Sequence of chain 1.A:
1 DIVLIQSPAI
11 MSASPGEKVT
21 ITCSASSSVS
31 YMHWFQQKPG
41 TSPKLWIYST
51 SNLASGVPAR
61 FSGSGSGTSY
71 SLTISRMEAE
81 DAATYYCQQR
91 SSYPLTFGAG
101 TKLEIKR

Binding-site contacts:
Ligand atom C7 contacts residue ASN169 of chain 1.C at 2.9 Å.
Ligand atom C2 contacts residue ASN169 of chain 1.C at 2.6 Å.
Ligand atom C1 contacts residue SER92 of chain 1.A at 4.1 Å.
Ligand atom C4 contacts residue ASN169 of chain 1.C at 4.3 Å.
Ligand atom O5 contacts residue ASN166 of chain 1.C at 3.3 Å (h-bond).
Ligand atom C5 contacts residue SER92 of chain 1.A at 4.4 Å.
Ligand atom C6 contacts residue ASN166 of chain 1.C at 4.0 Å.
Ligand atom O5 contacts residue ASN168 of chain 1.C at 4.2 Å.
Ligand atom C3 contacts residue ASN169 of chain 1.C at 3.9 Å.
Ligand atom C1 contacts residue ASN169 of chain 1.C at 1.4 Å.
Ligand atom C1 contacts residue TYR93 of chain 1.A at 4.4 Å (hydrophobic).
Ligand atom C1 contacts residue ASN166 of chain 1.C at 4.0 Å.
Ligand atom C5 contacts residue ASN166 of chain 1.C at 4.2 Å.
Ligand atom C8 contacts residue ASN169 of chain 1.C at 3.2 Å.
Ligand atom C5 contacts residue ASN169 of chain 1.C at 3.6 Å.
Ligand atom O5 contacts residue ASN169 of chain 1.C at 2.3 Å (h-bond).
Ligand atom O7 contacts residue ASN169 of chain 1.C at 3.5 Å (h-bond).
Ligand atom N2 contacts residue ASN169 of chain 1.C at 2.7 Å (h-bond).
Ligand atom O5 contacts residue SER92 of chain 1.A at 4.1 Å.
Ligand atom N2 contacts residue TYR93 of chain 1.A at 4.4 Å.

The small molecule below binds the protein below.
Small molecule (SMILES): CC(=O)N[C@@H]1[C@@H](O)[C@H](O)[C@@H](CO)O[C@H]1O

Sequence of chain 1.C:
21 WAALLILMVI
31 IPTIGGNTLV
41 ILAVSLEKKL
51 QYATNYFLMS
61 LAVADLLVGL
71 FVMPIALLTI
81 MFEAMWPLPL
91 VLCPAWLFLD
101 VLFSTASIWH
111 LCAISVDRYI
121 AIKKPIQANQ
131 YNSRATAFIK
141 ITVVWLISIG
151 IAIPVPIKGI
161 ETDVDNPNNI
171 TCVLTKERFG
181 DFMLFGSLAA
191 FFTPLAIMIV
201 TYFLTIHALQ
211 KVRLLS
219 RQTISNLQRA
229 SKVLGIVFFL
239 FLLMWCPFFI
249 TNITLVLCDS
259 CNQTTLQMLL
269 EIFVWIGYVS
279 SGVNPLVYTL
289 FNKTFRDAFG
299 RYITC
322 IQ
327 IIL